The small molecule below binds the protein below.
Small molecule (SMILES): CC(=O)N[C@H]1[C@H](O[C@H]2[C@H](O)[C@@H](NC(C)=O)CO[C@@H]2CO)O[C@H](CO)[C@@H](O)[C@@H]1O

Sequence of chain 2.B:
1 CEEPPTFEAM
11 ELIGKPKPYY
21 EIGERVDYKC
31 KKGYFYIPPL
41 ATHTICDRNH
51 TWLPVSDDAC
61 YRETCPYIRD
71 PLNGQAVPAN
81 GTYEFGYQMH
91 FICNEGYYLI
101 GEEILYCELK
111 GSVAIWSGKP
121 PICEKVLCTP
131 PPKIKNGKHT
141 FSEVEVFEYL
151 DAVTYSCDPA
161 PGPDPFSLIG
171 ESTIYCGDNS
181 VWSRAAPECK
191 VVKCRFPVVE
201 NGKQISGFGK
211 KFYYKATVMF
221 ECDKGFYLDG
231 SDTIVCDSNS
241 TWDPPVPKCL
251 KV

Binding-site contacts:
Ligand atom O7 contacts residue ASP47 of chain 2.B at 3.9 Å.
Ligand atom C3 contacts residue ASN49 of chain 2.B at 3.9 Å.
Ligand atom C1 contacts residue ASN49 of chain 2.B at 1.4 Å.
Ligand atom N2 contacts residue ASN49 of chain 2.B at 3.2 Å (h-bond).
Ligand atom C2 contacts residue ASN49 of chain 2.B at 2.5 Å.
Ligand atom C8 contacts residue ARG48 of chain 2.B at 3.6 Å.
Ligand atom C4 contacts residue ASN49 of chain 2.B at 4.2 Å.
Ligand atom O5 contacts residue ASN49 of chain 2.B at 2.3 Å (h-bond).
Ligand atom O7 contacts residue ASN49 of chain 2.B at 3.6 Å.
Ligand atom C7 contacts residue ASN49 of chain 2.B at 3.6 Å.
Ligand atom C5 contacts residue ASN49 of chain 2.B at 3.6 Å.
Ligand atom C7 contacts residue ARG48 of chain 2.B at 4.4 Å.